Binding-site contacts:
Ligand atom OG1 contacts residue TYR163 of chain 1.D at 3.4 Å (h-bond).
Ligand atom C5A contacts residue ARG110 of chain 1.B at 3.6 Å.
Ligand atom OP3 contacts residue SER137 of chain 1.D at 3.1 Å (h-bond).
Ligand atom OG3 contacts residue SER403 of chain 1.D at 3.4 Å (h-bond).
Ligand atom O3B contacts residue ARG423 of chain 1.D at 3.1 Å (salt-bridge).
Ligand atom OG2 contacts residue GLU107 of chain 1.B at 2.7 Å (salt-bridge).
Ligand atom O2B contacts residue ASN211 of chain 1.D at 3.2 Å (h-bond).
Ligand atom OG1 contacts residue TYR111 of chain 1.B at 3.4 Å (h-bond).
Ligand atom N1 contacts residue THR238 of chain 1.D at 3.6 Å.
Ligand atom OP3 contacts residue GLY138 of chain 1.D at 3.2 Å (h-bond).
Ligand atom C5A contacts residue MET139 of chain 1.D at 3.6 Å (hydrophobic).
Ligand atom P contacts residue GLY138 of chain 1.D at 3.3 Å.
Ligand atom CAI contacts residue LYS261 of chain 1.D at 3.3 Å.
Ligand atom OP2 contacts residue TYR108 of chain 1.B at 2.6 Å (h-bond).
Ligand atom OP1 contacts residue GLY138 of chain 1.D at 2.8 Å (h-bond).
Ligand atom OP3 contacts residue MET139 of chain 1.D at 3.0 Å (h-bond).
Ligand atom OG2 contacts residue TYR111 of chain 1.B at 3.0 Å.
Ligand atom C6 contacts residue ASP236 of chain 1.D at 3.5 Å.
Ligand atom CBI contacts residue LYS261 of chain 1.D at 3.5 Å.
Ligand atom OP2 contacts residue ARG110 of chain 1.B at 2.7 Å (salt-bridge).
Ligand atom O3B contacts residue SER388 of chain 1.D at 3.0 Å (h-bond).
Ligand atom OP1 contacts residue THR260 of chain 1.D at 2.8 Å (h-bond).
Ligand atom OP3 contacts residue ARG110 of chain 1.B at 2.6 Å (salt-bridge).
Ligand atom O3B contacts residue LYS261 of chain 1.D at 3.6 Å.
Ligand atom P contacts residue MET139 of chain 1.D at 3.6 Å.
Ligand atom N4A contacts residue LYS261 of chain 1.D at 3.6 Å.
Ligand atom OP4 contacts residue MET139 of chain 1.D at 3.0 Å (h-bond).
Ligand atom C2A contacts residue ASP236 of chain 1.D at 3.3 Å.
Ligand atom CBC contacts residue ARG423 of chain 1.D at 3.4 Å.
Ligand atom OP1 contacts residue SER258 of chain 1.D at 2.8 Å (h-bond).
Ligand atom N1 contacts residue ASP236 of chain 1.D at 2.7 Å (salt-bridge).
Ligand atom O2B contacts residue PHE389 of chain 1.D at 3.6 Å.
Ligand atom P contacts residue ARG110 of chain 1.B at 3.1 Å.
Ligand atom C2A contacts residue THR238 of chain 1.D at 3.5 Å.
Ligand atom CGI contacts residue TYR163 of chain 1.D at 3.2 Å (hydrophobic).
Ligand atom C2 contacts residue ASP236 of chain 1.D at 3.5 Å.
Ligand atom OP4 contacts residue GLY138 of chain 1.D at 3.0 Å.
Ligand atom CEI contacts residue TYR163 of chain 1.D at 3.3 Å (hydrophobic).
Ligand atom C2A contacts residue GLU207 of chain 1.D at 3.6 Å.
Ligand atom O2B contacts residue ARG423 of chain 1.D at 2.8 Å (salt-bridge).

Sequence of chain 1.B:
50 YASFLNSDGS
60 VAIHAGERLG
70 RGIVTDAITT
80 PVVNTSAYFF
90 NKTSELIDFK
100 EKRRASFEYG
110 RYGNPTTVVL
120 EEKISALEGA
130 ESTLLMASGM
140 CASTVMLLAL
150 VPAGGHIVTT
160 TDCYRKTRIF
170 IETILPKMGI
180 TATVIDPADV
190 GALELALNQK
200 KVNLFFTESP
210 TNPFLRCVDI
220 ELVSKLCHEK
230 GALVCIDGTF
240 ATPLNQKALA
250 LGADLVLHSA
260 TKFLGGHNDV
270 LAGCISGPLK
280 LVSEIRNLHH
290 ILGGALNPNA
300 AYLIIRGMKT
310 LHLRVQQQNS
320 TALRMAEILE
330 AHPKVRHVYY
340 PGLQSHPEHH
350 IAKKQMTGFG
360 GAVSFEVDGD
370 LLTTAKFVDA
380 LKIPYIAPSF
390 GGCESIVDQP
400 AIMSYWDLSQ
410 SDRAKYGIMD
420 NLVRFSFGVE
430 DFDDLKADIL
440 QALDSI

Sequence of chain 1.D:
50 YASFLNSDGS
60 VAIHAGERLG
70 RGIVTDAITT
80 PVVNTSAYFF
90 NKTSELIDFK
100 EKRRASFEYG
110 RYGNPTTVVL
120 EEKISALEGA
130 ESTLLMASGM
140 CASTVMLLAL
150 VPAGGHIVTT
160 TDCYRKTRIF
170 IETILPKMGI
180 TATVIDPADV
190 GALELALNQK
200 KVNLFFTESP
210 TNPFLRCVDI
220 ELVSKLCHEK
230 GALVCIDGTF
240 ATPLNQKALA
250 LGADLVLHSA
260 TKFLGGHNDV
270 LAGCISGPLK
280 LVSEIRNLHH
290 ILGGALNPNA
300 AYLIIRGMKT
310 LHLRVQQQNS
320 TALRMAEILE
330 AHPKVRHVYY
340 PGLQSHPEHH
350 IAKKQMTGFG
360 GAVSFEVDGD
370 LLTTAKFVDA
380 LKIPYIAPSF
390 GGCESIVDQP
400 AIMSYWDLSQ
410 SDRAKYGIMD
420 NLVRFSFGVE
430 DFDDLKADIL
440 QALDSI

The protein below binds the small molecule below.
Small molecule (SMILES): Cc1ncc(COP(=O)(O)O)c(C/N=C(\C=C\CP(=O)(O)O)C(=O)O)c1O